Binding-site contacts:
Ligand atom C8 contacts residue ARG106 of chain 1.B at 4.1 Å.
Ligand atom N2 contacts residue ASN107 of chain 1.B at 2.7 Å (h-bond).
Ligand atom O3 contacts residue GLU110 of chain 1.B at 4.4 Å.
Ligand atom O7 contacts residue ASN107 of chain 1.B at 4.4 Å.
Ligand atom C4 contacts residue GLU110 of chain 1.B at 4.0 Å.
Ligand atom O7 contacts residue GLU110 of chain 1.B at 4.3 Å.
Ligand atom O5 contacts residue ASN107 of chain 1.B at 2.5 Å (h-bond).
Ligand atom C2 contacts residue ASN107 of chain 1.B at 2.4 Å.
Ligand atom C8 contacts residue ASN107 of chain 1.B at 4.4 Å.
Ligand atom C7 contacts residue ARG106 of chain 1.B at 4.3 Å.
Ligand atom C2 contacts residue GLU110 of chain 1.B at 4.2 Å.
Ligand atom C3 contacts residue ASN107 of chain 1.B at 3.7 Å.
Ligand atom C5 contacts residue ASN107 of chain 1.B at 3.6 Å.
Ligand atom C7 contacts residue ASN107 of chain 1.B at 3.8 Å.
Ligand atom O7 contacts residue ARG106 of chain 1.B at 4.3 Å.
Ligand atom O7 contacts residue ASN105 of chain 1.B at 3.7 Å.
Ligand atom C8 contacts residue ASN105 of chain 1.B at 3.4 Å.
Ligand atom C1 contacts residue ASN107 of chain 1.B at 1.4 Å.
Ligand atom C3 contacts residue GLU110 of chain 1.B at 4.5 Å.
Ligand atom C7 contacts residue ASN105 of chain 1.B at 3.9 Å.
Ligand atom C4 contacts residue ASN107 of chain 1.B at 4.2 Å.

A protein and the small-molecule ligand that binds it are described below.
Small molecule (SMILES): CC(=O)N[C@@H]1[C@@H](O)[C@H](O)[C@@H](CO)O[C@H]1O

Sequence of chain 1.B:
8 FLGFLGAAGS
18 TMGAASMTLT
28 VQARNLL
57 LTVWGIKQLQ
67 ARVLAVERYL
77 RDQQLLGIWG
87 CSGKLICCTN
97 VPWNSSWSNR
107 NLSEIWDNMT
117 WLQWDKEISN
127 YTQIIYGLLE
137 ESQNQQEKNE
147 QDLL